Binding-site contacts:
Ligand atom CAJ contacts residue GLN202 of chain 1.A at 3.6 Å.
Ligand atom OAC contacts residue VAL165 of chain 1.A at 3.9 Å.
Ligand atom OAB contacts residue ASP70 of chain 1.A at 3.8 Å.
Ligand atom OAE contacts residue LEU66 of chain 1.A at 3.5 Å (h-bond).
Ligand atom CAN contacts residue GLY198 of chain 1.A at 3.9 Å.
Ligand atom CAA contacts residue LEU173 of chain 1.A at 4.1 Å (hydrophobic).
Ligand atom CAS contacts residue GLN202 of chain 1.A at 4.1 Å.
Ligand atom CAA contacts residue CYS279 of chain 1.A at 3.9 Å (hydrophobic).
Ligand atom CAK contacts residue MET197 of chain 1.A at 3.4 Å (hydrophobic).
Ligand atom CAM contacts residue GLY170 of chain 1.A at 3.7 Å.
Ligand atom OAD contacts residue TYR63 of chain 1.A at 3.6 Å.
Ligand atom CAR contacts residue ALA166 of chain 1.A at 4.0 Å (hydrophobic).
Ligand atom PAX contacts residue ASP70 of chain 1.A at 3.7 Å.
Ligand atom CAO contacts residue LEU201 of chain 1.A at 3.8 Å (hydrophobic).
Ligand atom CAA contacts residue TYR266 of chain 1.A at 3.8 Å (hydrophobic).
Ligand atom CAT contacts residue ASP70 of chain 1.A at 3.8 Å.
Ligand atom CAN contacts residue GLY170 of chain 1.A at 3.9 Å.
Ligand atom CAR contacts residue LEU201 of chain 1.A at 3.9 Å (hydrophobic).
Ligand atom OAB contacts residue ARG67 of chain 1.A at 2.7 Å (salt-bridge).
Ligand atom CAS contacts residue ASN205 of chain 1.A at 3.5 Å.
Ligand atom OAF contacts residue LEU66 of chain 1.A at 4.0 Å.
Ligand atom CAS contacts residue LEU201 of chain 1.A at 3.9 Å (hydrophobic).
Ligand atom CAR contacts residue GLN202 of chain 1.A at 3.8 Å.
Ligand atom CAP contacts residue GLY198 of chain 1.A at 4.0 Å.
Ligand atom NAV contacts residue ASN205 of chain 1.A at 3.5 Å (h-bond).
Ligand atom OAD contacts residue LEU66 of chain 1.A at 3.7 Å.
Ligand atom CAO contacts residue VAL169 of chain 1.A at 3.9 Å (hydrophobic).
Ligand atom CAM contacts residue LEU173 of chain 1.A at 3.2 Å (hydrophobic).
Ligand atom OAG contacts residue VAL169 of chain 1.A at 4.1 Å.
Ligand atom OAC contacts residue LEU66 of chain 1.A at 4.1 Å.
Ligand atom OAG contacts residue VAL165 of chain 1.A at 3.9 Å.
Ligand atom OAD contacts residue ARG67 of chain 1.A at 3.3 Å (salt-bridge).
Ligand atom CAP contacts residue LEU201 of chain 1.A at 3.6 Å (hydrophobic).
Ligand atom OAE contacts residue ASP70 of chain 1.A at 2.6 Å (salt-bridge).
Ligand atom OAE contacts residue ARG67 of chain 1.A at 3.9 Å.
Ligand atom CAA contacts residue GLY170 of chain 1.A at 4.1 Å.
Ligand atom OAB contacts residue TYR63 of chain 1.A at 3.9 Å.
Ligand atom PAX contacts residue ARG67 of chain 1.A at 4.0 Å.
Ligand atom CAH contacts residue ASN205 of chain 1.A at 3.8 Å.
Ligand atom CAQ contacts residue LEU201 of chain 1.A at 3.9 Å (hydrophobic).

The small molecule below binds the protein below.
Small molecule (SMILES): CCCCCCCCCC[n+]1ccn(CC(P(=O)([O-])O)P(=O)(O)O)c1

Sequence of chain 1.A:
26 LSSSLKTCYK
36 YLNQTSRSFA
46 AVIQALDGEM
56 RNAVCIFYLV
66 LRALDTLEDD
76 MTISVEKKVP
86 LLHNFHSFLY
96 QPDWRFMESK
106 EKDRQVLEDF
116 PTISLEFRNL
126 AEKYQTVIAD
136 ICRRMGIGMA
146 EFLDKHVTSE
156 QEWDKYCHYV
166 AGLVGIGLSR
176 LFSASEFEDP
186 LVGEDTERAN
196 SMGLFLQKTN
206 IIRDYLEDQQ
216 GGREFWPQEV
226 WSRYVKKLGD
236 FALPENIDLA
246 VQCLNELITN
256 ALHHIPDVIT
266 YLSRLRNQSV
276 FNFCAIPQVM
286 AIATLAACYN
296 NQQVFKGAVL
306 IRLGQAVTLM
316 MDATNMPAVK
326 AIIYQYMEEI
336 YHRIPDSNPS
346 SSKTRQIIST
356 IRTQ